Binding-site contacts:
Ligand atom N3 contacts residue ZO41 of chain 1.Y at 3.5 Å.
Ligand atom O3P contacts residue GLY202 of chain 1.F at 3.5 Å.
Ligand atom N7 contacts residue ILE204 of chain 1.F at 3.5 Å.
Ligand atom O1P contacts residue SER262 of chain 1.F at 3.4 Å.
Ligand atom O3P contacts residue GLY239 of chain 1.F at 3.4 Å.
Ligand atom N7 contacts residue MET288 of chain 1.F at 3.0 Å (h-bond).
Ligand atom O2' contacts residue ASN177 of chain 1.F at 3.5 Å (h-bond).
Ligand atom C4' contacts residue ASP238 of chain 1.F at 3.4 Å.
Ligand atom C5' contacts residue TYR285 of chain 1.F at 3.7 Å (hydrophobic).
Ligand atom C2' contacts residue ASP238 of chain 1.F at 3.6 Å.
Ligand atom O3' contacts residue ASP238 of chain 1.F at 2.5 Å (salt-bridge).
Ligand atom C2 contacts residue CYS205 of chain 1.F at 3.4 Å (hydrophobic).
Ligand atom N7 contacts residue GLY287 of chain 1.F at 3.5 Å.
Ligand atom O1P contacts residue SER203 of chain 1.F at 2.5 Å (h-bond).
Ligand atom O6 contacts residue GLY289 of chain 1.F at 2.7 Å (h-bond).
Ligand atom C2 contacts residue ZO41 of chain 1.Y at 3.4 Å.
Ligand atom O5' contacts residue TYR285 of chain 1.F at 3.6 Å (h-bond).
Ligand atom N1 contacts residue ZO41 of chain 1.Y at 3.6 Å.
Ligand atom O6 contacts residue GLY287 of chain 1.F at 3.2 Å.
Ligand atom C5 contacts residue MET288 of chain 1.F at 3.7 Å (hydrophobic).
Ligand atom N7 contacts residue MET75 of chain 1.F at 3.7 Å.
Ligand atom P contacts residue TYR285 of chain 1.F at 3.7 Å.
Ligand atom P contacts residue SER203 of chain 1.F at 3.7 Å.
Ligand atom O1P contacts residue TYR285 of chain 1.F at 3.0 Å (h-bond).
Ligand atom N1 contacts residue GLU313 of chain 1.F at 2.9 Å (salt-bridge).
Ligand atom O6 contacts residue MET288 of chain 1.F at 3.1 Å (h-bond).
Ligand atom O2P contacts residue GLY261 of chain 1.F at 2.9 Å (h-bond).
Ligand atom O3P contacts residue GLY240 of chain 1.F at 2.7 Å (h-bond).
Ligand atom O5' contacts residue GLY202 of chain 1.F at 3.5 Å.
Ligand atom C6 contacts residue GLY289 of chain 1.F at 3.4 Å.
Ligand atom O2P contacts residue SER262 of chain 1.F at 3.5 Å (h-bond).
Ligand atom C8 contacts residue ILE204 of chain 1.F at 3.6 Å (hydrophobic).
Ligand atom C2 contacts residue GLU313 of chain 1.F at 3.5 Å.
Ligand atom O2' contacts residue ASP238 of chain 1.F at 2.4 Å (salt-bridge).
Ligand atom O6 contacts residue GLY314 of chain 1.F at 3.6 Å.
Ligand atom C3' contacts residue ASP238 of chain 1.F at 3.3 Å.
Ligand atom C8 contacts residue MET75 of chain 1.F at 3.5 Å (hydrophobic).
Ligand atom O3' contacts residue ALA73 of chain 1.F at 3.4 Å.
Ligand atom O3P contacts residue SER203 of chain 1.F at 3.2 Å (h-bond).
Ligand atom N3 contacts residue CYS205 of chain 1.F at 3.7 Å.

This protein binds this small molecule.
Small molecule (SMILES): O=c1[nH]cnc2c1ncn2[C@@H]1O[C@H](COP(=O)(O)O)[C@@H](O)[C@H]1O

Sequence of chain 1.F:
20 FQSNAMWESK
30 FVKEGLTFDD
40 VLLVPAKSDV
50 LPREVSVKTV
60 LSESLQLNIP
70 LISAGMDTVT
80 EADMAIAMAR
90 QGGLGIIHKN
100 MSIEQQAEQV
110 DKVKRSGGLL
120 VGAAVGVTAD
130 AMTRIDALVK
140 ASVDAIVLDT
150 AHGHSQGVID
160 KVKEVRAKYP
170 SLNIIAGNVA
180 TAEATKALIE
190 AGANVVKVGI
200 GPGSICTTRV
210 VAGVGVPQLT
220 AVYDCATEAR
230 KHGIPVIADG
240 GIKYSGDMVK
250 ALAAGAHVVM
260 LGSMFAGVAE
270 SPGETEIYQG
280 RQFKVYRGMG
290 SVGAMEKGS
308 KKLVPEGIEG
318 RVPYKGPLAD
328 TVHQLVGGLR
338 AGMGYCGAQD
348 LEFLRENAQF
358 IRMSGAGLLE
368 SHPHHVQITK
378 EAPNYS